Sequence of chain 4.C:
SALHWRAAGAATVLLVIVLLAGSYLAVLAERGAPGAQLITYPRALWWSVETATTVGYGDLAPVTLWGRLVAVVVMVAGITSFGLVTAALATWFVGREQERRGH

Sequence of chain 3.C:
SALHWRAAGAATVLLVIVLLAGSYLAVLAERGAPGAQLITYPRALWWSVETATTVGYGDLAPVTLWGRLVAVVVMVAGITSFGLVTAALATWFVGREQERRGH

The small molecule below binds the protein below.
Small molecule (SMILES): CCCC[N+](CCCC)(CCCC)CCCC

Sequence of chain 2.C:
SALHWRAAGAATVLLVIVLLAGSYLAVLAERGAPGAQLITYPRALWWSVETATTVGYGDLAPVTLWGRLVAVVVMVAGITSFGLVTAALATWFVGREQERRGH

Binding-site contacts:
Ligand atom C41 contacts residue TBA1 of chain 2.I at 0.2 Å.
Ligand atom C32 contacts residue TBA1 of chain 4.I at 0.4 Å.
Ligand atom C13 contacts residue TBA1 of chain 3.I at 1.1 Å.
Ligand atom C31 contacts residue TBA1 of chain 3.I at 1.2 Å.
Ligand atom C32 contacts residue TBA1 of chain 3.I at 0.4 Å.
Ligand atom C22 contacts residue TBA1 of chain 4.I at 0.7 Å.
Ligand atom C42 contacts residue TBA1 of chain 4.I at 0.4 Å.
Ligand atom C14 contacts residue TBA1 of chain 2.I at 0.7 Å.
Ligand atom C43 contacts residue TBA1 of chain 4.I at 1.2 Å.
Ligand atom C34 contacts residue TBA1 of chain 3.I at 0.3 Å.
Ligand atom C44 contacts residue TBA1 of chain 4.I at 0.3 Å.
Ligand atom C34 contacts residue TBA1 of chain 2.I at 0.7 Å.
Ligand atom C34 contacts residue TBA1 of chain 4.I at 0.2 Å.
Ligand atom C43 contacts residue TBA1 of chain 2.I at 0.4 Å.
Ligand atom C22 contacts residue TBA1 of chain 2.I at 0.3 Å.
Ligand atom C13 contacts residue TBA1 of chain 4.I at 1.2 Å.
Ligand atom C44 contacts residue TBA1 of chain 3.I at 0.7 Å.
Ligand atom N1 contacts residue TBA1 of chain 2.I at 0.2 Å (h-bond).
Ligand atom C43 contacts residue TBA1 of chain 3.I at 1.0 Å.
Ligand atom C24 contacts residue TBA1 of chain 4.I at 0.8 Å.
Ligand atom N1 contacts residue TBA1 of chain 4.I at 0.2 Å (h-bond).
Ligand atom C11 contacts residue TBA1 of chain 2.I at 0.6 Å.
Ligand atom C42 contacts residue TBA1 of chain 3.I at 0.8 Å.
Ligand atom C14 contacts residue TBA1 of chain 3.I at 0.8 Å.
Ligand atom C22 contacts residue TBA1 of chain 3.I at 0.4 Å.
Ligand atom C23 contacts residue TBA1 of chain 4.I at 0.8 Å.
Ligand atom C12 contacts residue TBA1 of chain 3.I at 0.7 Å.
Ligand atom C32 contacts residue TBA1 of chain 2.I at 1.1 Å.
Ligand atom C23 contacts residue TBA1 of chain 2.I at 0.4 Å.
Ligand atom C21 contacts residue TBA1 of chain 2.I at 0.2 Å.
Ligand atom C31 contacts residue TBA1 of chain 2.I at 0.6 Å.
Ligand atom C24 contacts residue TBA1 of chain 2.I at 0.2 Å.
Ligand atom N1 contacts residue TBA1 of chain 3.I at 0.2 Å (h-bond).
Ligand atom C42 contacts residue TBA1 of chain 2.I at 0.3 Å.
Ligand atom C24 contacts residue TBA1 of chain 3.I at 0.2 Å.
Ligand atom C14 contacts residue TBA1 of chain 4.I at 0.7 Å.
Ligand atom C44 contacts residue TBA1 of chain 2.I at 0.2 Å.
Ligand atom C13 contacts residue TBA1 of chain 2.I at 1.2 Å.
Ligand atom C12 contacts residue TBA1 of chain 4.I at 0.8 Å.
Ligand atom C12 contacts residue TBA1 of chain 2.I at 1.1 Å.

Sequence of chain 1.C:
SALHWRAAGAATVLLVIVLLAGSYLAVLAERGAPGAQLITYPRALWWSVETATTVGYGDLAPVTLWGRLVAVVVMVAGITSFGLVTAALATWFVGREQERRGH